Binding-site contacts:
Ligand atom C03 contacts residue TRP61 of chain 3.B at 4.4 Å (hydrophobic).
Ligand atom C08 contacts residue TRP89 of chain 3.B at 4.0 Å (hydrophobic).
Ligand atom C08 contacts residue TRP61 of chain 3.B at 3.5 Å (hydrophobic).
Ligand atom C03 contacts residue GLU47 of chain 3.B at 4.4 Å.
Ligand atom C02 contacts residue TRP61 of chain 3.B at 3.7 Å (hydrophobic).
Ligand atom C02 contacts residue PHE46 of chain 3.B at 4.1 Å (hydrophobic).
Ligand atom N05 contacts residue LYS49 of chain 3.B at 4.1 Å.
Ligand atom N05 contacts residue GLU47 of chain 3.B at 2.9 Å (salt-bridge).
Ligand atom N06 contacts residue PHE46 of chain 3.B at 4.5 Å.
Ligand atom N06 contacts residue TRP61 of chain 3.B at 4.0 Å.
Ligand atom C08 contacts residue TYR91 of chain 3.B at 3.5 Å (hydrophobic).
Ligand atom C01 contacts residue LEU45 of chain 3.B at 3.6 Å (hydrophobic).
Ligand atom C04 contacts residue PHE46 of chain 3.B at 3.6 Å (hydrophobic).
Ligand atom C07 contacts residue TRP61 of chain 3.B at 3.3 Å (hydrophobic).
Ligand atom C01 contacts residue TRP61 of chain 3.B at 3.6 Å (hydrophobic).
Ligand atom N09 contacts residue TRP61 of chain 3.B at 3.3 Å.
Ligand atom C03 contacts residue PHE46 of chain 3.B at 3.9 Å (hydrophobic).
Ligand atom C04 contacts residue GLU47 of chain 3.B at 2.9 Å.
Ligand atom N06 contacts residue TRP89 of chain 3.B at 4.4 Å.
Ligand atom C01 contacts residue PHE46 of chain 3.B at 4.0 Å (hydrophobic).

Sequence of chain 3.B:
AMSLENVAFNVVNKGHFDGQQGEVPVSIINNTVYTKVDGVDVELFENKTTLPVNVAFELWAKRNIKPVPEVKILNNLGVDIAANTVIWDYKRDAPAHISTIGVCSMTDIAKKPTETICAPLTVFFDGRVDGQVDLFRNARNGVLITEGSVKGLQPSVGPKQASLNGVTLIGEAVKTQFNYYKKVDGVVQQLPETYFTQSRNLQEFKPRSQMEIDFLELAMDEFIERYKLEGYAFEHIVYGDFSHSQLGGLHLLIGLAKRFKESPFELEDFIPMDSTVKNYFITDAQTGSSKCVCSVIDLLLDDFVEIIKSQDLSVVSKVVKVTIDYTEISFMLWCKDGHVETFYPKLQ

This protein binds this small molecule.
Small molecule (SMILES): Cc1nc(C)c(CN)[nH]1